A protein and the small-molecule ligand that binds it are described below.
Small molecule (SMILES): OCCc1ccc(O)c(O)c1

Binding-site contacts:
Ligand atom CAD contacts residue PRO429 of chain 2.A at 3.8 Å (hydrophobic).
Ligand atom OAB contacts residue PRO429 of chain 2.A at 3.6 Å.
Ligand atom CAJ contacts residue SER430 of chain 2.A at 4.4 Å.
Ligand atom CAF contacts residue PRO429 of chain 2.A at 3.9 Å (hydrophobic).
Ligand atom CAJ contacts residue PRO429 of chain 2.A at 3.8 Å (hydrophobic).
Ligand atom CAD contacts residue GLY448 of chain 2.A at 3.9 Å.
Ligand atom OAA contacts residue PHE435 of chain 2.A at 4.5 Å.
Ligand atom CAI contacts residue PRO429 of chain 2.A at 3.5 Å (hydrophobic).
Ligand atom OAC contacts residue SER430 of chain 2.A at 4.3 Å.
Ligand atom OAC contacts residue PRO429 of chain 2.A at 3.9 Å.
Ligand atom CAD contacts residue NAG1 of chain 2.O at 3.5 Å.
Ligand atom OAA contacts residue PRO429 of chain 2.A at 3.0 Å (h-bond).
Ligand atom CAF contacts residue SER430 of chain 2.A at 4.2 Å.
Ligand atom CAE contacts residue NAG1 of chain 2.O at 3.6 Å.
Ligand atom CAG contacts residue SER430 of chain 2.A at 4.4 Å.
Ligand atom CAK contacts residue PRO429 of chain 2.A at 4.0 Å (hydrophobic).
Ligand atom OAA contacts residue SER430 of chain 2.A at 4.2 Å.
Ligand atom CAE contacts residue PRO429 of chain 2.A at 4.0 Å (hydrophobic).
Ligand atom OAB contacts residue MET449 of chain 2.A at 3.3 Å (h-bond).
Ligand atom OAA contacts residue NAG1 of chain 2.O at 4.4 Å.
Ligand atom OAB contacts residue GLY448 of chain 2.A at 4.3 Å.
Ligand atom CAI contacts residue GLY448 of chain 2.A at 4.5 Å.
Ligand atom CAG contacts residue PRO429 of chain 2.A at 3.8 Å (hydrophobic).
Ligand atom OAC contacts residue SER428 of chain 2.A at 4.0 Å.
Ligand atom CAI contacts residue MET449 of chain 2.A at 4.4 Å (hydrophobic).

Sequence of chain 2.A:
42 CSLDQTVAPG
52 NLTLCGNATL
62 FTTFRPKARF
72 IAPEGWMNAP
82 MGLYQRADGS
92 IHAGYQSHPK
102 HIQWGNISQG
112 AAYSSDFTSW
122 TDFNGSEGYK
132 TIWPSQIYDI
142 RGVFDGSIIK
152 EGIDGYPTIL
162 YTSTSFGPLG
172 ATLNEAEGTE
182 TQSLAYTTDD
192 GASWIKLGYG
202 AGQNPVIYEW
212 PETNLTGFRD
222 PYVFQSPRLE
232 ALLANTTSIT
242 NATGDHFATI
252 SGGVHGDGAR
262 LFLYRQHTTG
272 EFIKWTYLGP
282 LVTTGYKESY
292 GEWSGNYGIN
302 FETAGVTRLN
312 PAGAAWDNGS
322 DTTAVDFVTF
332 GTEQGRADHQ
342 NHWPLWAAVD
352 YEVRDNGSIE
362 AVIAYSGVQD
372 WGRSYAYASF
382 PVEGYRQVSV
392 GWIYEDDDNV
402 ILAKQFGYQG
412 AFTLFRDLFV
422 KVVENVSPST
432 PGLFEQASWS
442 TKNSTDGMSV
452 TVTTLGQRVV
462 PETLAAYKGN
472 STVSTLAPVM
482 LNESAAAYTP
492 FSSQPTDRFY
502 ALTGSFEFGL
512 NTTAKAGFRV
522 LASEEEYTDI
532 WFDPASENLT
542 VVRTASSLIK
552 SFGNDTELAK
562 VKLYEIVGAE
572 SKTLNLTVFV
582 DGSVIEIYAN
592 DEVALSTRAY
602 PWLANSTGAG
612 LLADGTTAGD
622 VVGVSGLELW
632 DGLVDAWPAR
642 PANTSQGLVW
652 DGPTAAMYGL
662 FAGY